Sequence of chain 2.EA:
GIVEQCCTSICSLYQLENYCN

Sequence of chain 2.FA:
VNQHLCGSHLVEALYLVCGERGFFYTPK

Binding-site contacts:
Ligand atom CB contacts residue HIS5 of chain 3.FA at 4.2 Å.
Ligand atom CB contacts residue LEU16 of chain 2.EA at 3.9 Å (hydrophobic).
Ligand atom CE2 contacts residue HIS5 of chain 3.FA at 3.9 Å.
Ligand atom CG contacts residue LEU16 of chain 2.EA at 4.0 Å (hydrophobic).
Ligand atom CZ3 contacts residue CYS11 of chain 2.EA at 3.7 Å (hydrophobic).
Ligand atom CZ3 contacts residue LEU11 of chain 2.FA at 4.1 Å (hydrophobic).
Ligand atom CZ2 contacts residue HIS5 of chain 3.FA at 4.2 Å.
Ligand atom NZ contacts residue SER12 of chain 2.EA at 3.8 Å.
Ligand atom NZ contacts residue ILE10 of chain 2.EA at 4.0 Å.
Ligand atom CA contacts residue LEU17 of chain 3.DA at 4.2 Å (hydrophobic).
Ligand atom CH2 contacts residue LEU11 of chain 2.FA at 3.6 Å (hydrophobic).
Ligand atom CB contacts residue CYS11 of chain 2.EA at 3.6 Å (hydrophobic).
Ligand atom CB contacts residue LEU13 of chain 2.EA at 4.3 Å (hydrophobic).
Ligand atom CA contacts residue CYS11 of chain 2.EA at 3.1 Å (hydrophobic).
Ligand atom NE1 contacts residue HIS5 of chain 3.FA at 4.0 Å.
Ligand atom NZ contacts residue CYS11 of chain 2.EA at 2.5 Å (h-bond).
Ligand atom CD2 contacts residue CYS11 of chain 2.EA at 4.2 Å (hydrophobic).
Ligand atom CA contacts residue GLU21 of chain 3.DA at 4.0 Å.
Ligand atom OH contacts residue ILE10 of chain 2.EA at 3.5 Å.
Ligand atom CA contacts residue HIS5 of chain 3.FA at 3.7 Å.
Ligand atom CE3 contacts residue CYS11 of chain 2.EA at 3.5 Å (hydrophobic).
Ligand atom CZ3 contacts residue CYS6 of chain 2.EA at 3.4 Å (hydrophobic).
Ligand atom CG contacts residue LEU17 of chain 3.DA at 4.0 Å (hydrophobic).
Ligand atom OH contacts residue CYS11 of chain 2.EA at 2.8 Å (h-bond).
Ligand atom CD2 contacts residue LEU16 of chain 2.EA at 4.3 Å (hydrophobic).
Ligand atom CB contacts residue LEU17 of chain 3.DA at 3.6 Å (hydrophobic).
Ligand atom CZ2 contacts residue LEU11 of chain 2.FA at 4.0 Å (hydrophobic).
Ligand atom CA contacts residue ILE10 of chain 2.EA at 3.7 Å (hydrophobic).
Ligand atom CD1 contacts residue ALA14 of chain 2.FA at 4.3 Å (hydrophobic).
Ligand atom CD1 contacts residue HIS5 of chain 3.FA at 3.8 Å.
Ligand atom CD1 contacts residue LEU17 of chain 3.DA at 3.6 Å (hydrophobic).
Ligand atom CE3 contacts residue ILE10 of chain 2.EA at 3.9 Å (hydrophobic).
Ligand atom NE1 contacts residue ALA14 of chain 2.FA at 4.2 Å.
Ligand atom CZ3 contacts residue ILE10 of chain 2.EA at 4.3 Å (hydrophobic).
Ligand atom CD2 contacts residue HIS5 of chain 3.FA at 3.8 Å.
Ligand atom CH2 contacts residue CYS6 of chain 2.EA at 3.4 Å (hydrophobic).
Ligand atom NZ contacts residue GLU21 of chain 3.DA at 3.2 Å (salt-bridge).
Ligand atom OH contacts residue SER9 of chain 2.EA at 3.2 Å (h-bond).
Ligand atom CG contacts residue HIS5 of chain 3.FA at 3.6 Å.
Ligand atom OH contacts residue CYS6 of chain 2.EA at 2.5 Å (h-bond).

This protein binds this small molecule.
Small molecule (SMILES): NCCc1c[nH]c2ccc(O)cc12

Sequence of chain 3.FA:
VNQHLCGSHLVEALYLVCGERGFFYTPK

Sequence of chain 3.DA:
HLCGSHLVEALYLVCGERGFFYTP